This small molecule binds to this protein.
Small molecule (SMILES): CC(=O)N[C@@H]1[C@@H](O)[C@H](O)[C@@H](CO)O[C@H]1O

Binding-site contacts:
Ligand atom C7 contacts residue ASN709 of chain 1.C at 3.2 Å.
Ligand atom O5 contacts residue ASN709 of chain 1.C at 2.4 Å (h-bond).
Ligand atom C2 contacts residue ASN709 of chain 1.C at 2.4 Å.
Ligand atom C8 contacts residue ASN709 of chain 1.C at 4.4 Å.
Ligand atom C8 contacts residue ILE1130 of chain 1.C at 4.2 Å (hydrophobic).
Ligand atom C1 contacts residue ASN709 of chain 1.C at 1.4 Å.
Ligand atom O5 contacts residue ASP796 of chain 1.A at 3.9 Å.
Ligand atom C4 contacts residue ASN709 of chain 1.C at 4.2 Å.
Ligand atom C3 contacts residue ASN709 of chain 1.C at 3.8 Å.
Ligand atom N2 contacts residue ASN709 of chain 1.C at 2.9 Å (h-bond).
Ligand atom C8 contacts residue GLY1131 of chain 1.C at 3.7 Å.
Ligand atom C1 contacts residue ASP796 of chain 1.A at 4.2 Å.
Ligand atom O7 contacts residue ASN709 of chain 1.C at 3.2 Å (h-bond).
Ligand atom C5 contacts residue ASN709 of chain 1.C at 3.7 Å.

Sequence of chain 1.A:
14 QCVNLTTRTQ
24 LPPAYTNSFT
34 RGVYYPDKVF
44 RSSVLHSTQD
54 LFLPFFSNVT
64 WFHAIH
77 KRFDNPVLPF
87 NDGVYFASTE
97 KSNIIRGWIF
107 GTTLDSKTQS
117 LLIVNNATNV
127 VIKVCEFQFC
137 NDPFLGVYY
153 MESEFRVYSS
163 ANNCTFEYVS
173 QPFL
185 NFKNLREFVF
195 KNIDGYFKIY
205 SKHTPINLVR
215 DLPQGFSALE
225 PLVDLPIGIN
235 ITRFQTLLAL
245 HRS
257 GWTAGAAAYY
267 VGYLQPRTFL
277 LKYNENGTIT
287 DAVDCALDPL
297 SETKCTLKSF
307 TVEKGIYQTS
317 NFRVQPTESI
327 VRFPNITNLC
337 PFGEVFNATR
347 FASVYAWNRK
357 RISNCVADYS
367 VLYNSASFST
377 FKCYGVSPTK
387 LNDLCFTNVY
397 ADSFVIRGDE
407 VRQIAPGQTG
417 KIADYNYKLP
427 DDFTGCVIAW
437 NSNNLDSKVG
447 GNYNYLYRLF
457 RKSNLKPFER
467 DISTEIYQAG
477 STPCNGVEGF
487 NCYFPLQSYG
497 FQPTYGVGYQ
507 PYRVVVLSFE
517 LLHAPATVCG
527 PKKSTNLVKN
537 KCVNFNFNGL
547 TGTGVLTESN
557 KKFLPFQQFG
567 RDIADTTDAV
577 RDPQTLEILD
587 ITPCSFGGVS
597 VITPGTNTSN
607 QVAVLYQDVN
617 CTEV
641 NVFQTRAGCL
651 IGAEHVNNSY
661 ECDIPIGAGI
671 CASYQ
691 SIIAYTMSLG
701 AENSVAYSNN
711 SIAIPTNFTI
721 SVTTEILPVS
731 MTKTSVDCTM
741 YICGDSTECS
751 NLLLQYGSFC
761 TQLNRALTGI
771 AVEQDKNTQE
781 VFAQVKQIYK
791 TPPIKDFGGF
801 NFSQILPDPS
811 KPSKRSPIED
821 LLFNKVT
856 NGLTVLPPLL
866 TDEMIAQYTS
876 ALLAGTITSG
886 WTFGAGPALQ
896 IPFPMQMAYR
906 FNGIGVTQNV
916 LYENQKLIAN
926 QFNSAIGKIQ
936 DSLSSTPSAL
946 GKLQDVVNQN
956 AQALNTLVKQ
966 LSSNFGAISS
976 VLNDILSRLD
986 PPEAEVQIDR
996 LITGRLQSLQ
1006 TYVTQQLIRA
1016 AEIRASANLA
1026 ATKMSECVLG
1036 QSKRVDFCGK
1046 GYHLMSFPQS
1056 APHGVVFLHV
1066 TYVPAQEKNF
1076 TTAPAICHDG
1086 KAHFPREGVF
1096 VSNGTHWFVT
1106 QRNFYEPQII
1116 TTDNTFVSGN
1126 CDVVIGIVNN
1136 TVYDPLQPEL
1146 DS

Sequence of chain 1.C:
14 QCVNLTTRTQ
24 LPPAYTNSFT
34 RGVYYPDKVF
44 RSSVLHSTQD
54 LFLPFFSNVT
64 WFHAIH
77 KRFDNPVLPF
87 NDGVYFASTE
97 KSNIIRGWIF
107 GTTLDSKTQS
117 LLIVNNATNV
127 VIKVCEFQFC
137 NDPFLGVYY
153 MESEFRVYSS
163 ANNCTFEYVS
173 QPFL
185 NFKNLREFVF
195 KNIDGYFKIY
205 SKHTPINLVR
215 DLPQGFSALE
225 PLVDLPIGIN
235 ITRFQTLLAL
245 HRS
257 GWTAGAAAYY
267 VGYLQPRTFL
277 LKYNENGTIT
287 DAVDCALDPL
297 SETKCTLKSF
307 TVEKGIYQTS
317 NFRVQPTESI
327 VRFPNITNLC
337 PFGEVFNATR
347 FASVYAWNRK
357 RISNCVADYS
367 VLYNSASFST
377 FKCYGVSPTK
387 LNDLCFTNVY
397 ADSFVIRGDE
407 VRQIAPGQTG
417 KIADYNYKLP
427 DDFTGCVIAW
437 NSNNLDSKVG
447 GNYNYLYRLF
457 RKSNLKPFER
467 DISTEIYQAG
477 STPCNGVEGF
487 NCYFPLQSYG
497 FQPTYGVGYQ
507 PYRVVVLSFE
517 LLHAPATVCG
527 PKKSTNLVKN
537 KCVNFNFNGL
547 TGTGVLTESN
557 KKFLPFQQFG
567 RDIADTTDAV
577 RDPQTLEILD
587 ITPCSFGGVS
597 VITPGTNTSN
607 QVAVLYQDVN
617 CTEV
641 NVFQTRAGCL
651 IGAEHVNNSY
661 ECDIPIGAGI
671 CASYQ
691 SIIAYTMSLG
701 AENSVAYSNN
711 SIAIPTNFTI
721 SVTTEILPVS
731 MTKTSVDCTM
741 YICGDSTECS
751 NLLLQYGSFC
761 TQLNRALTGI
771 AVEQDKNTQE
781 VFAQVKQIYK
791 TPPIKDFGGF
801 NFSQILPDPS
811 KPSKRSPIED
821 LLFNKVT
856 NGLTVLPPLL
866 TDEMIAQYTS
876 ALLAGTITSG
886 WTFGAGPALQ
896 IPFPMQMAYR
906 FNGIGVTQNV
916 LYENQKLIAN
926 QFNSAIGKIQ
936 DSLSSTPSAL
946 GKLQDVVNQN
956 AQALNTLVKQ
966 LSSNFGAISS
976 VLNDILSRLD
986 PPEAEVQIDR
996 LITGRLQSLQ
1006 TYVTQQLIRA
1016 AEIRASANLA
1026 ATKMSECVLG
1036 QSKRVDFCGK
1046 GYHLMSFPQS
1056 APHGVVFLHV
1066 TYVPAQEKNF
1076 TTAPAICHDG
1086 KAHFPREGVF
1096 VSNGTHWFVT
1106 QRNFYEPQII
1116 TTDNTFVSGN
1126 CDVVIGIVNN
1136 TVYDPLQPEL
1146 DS